Binding-site contacts:
Ligand atom N6 contacts residue GLY422 of chain 11.A at 3.4 Å (h-bond).
Ligand atom C4 contacts residue VAL202 of chain 11.A at 3.7 Å (hydrophobic).
Ligand atom C1' contacts residue PRO203 of chain 11.A at 4.1 Å (hydrophobic).
Ligand atom C4 contacts residue ASP201 of chain 11.A at 3.7 Å.
Ligand atom C5 contacts residue SER415 of chain 11.A at 4.1 Å.
Ligand atom C4 contacts residue PRO203 of chain 11.A at 4.2 Å (hydrophobic).
Ligand atom C2' contacts residue PRO203 of chain 11.A at 3.3 Å (hydrophobic).
Ligand atom N3 contacts residue PRO414 of chain 11.A at 4.2 Å.
Ligand atom C6 contacts residue GLY422 of chain 11.A at 3.8 Å.
Ligand atom N6 contacts residue GLY420 of chain 11.A at 3.7 Å.
Ligand atom C2 contacts residue VAL202 of chain 11.A at 4.2 Å (hydrophobic).
Ligand atom C8 contacts residue HIS413 of chain 11.A at 3.8 Å.
Ligand atom C5 contacts residue ARG91 of chain 11.A at 4.1 Å.
Ligand atom C2' contacts residue HIS413 of chain 11.A at 3.8 Å.
Ligand atom C5 contacts residue ASP201 of chain 11.A at 4.1 Å.
Ligand atom N3 contacts residue ASP201 of chain 11.A at 4.1 Å.
Ligand atom C5 contacts residue PRO203 of chain 11.A at 4.0 Å (hydrophobic).
Ligand atom N7 contacts residue ASN392 of chain 11.A at 4.2 Å.
Ligand atom C5 contacts residue VAL202 of chain 11.A at 3.6 Å (hydrophobic).
Ligand atom C2 contacts residue PRO203 of chain 11.A at 3.9 Å (hydrophobic).
Ligand atom N6 contacts residue SER415 of chain 11.A at 3.6 Å (h-bond).
Ligand atom C6 contacts residue VAL202 of chain 11.A at 4.2 Å (hydrophobic).
Ligand atom N7 contacts residue HIS413 of chain 11.A at 4.1 Å.
Ligand atom N1 contacts residue GLY422 of chain 11.A at 3.0 Å (h-bond).
Ligand atom C5 contacts residue PRO203 of chain 11.A at 3.9 Å (hydrophobic).
Ligand atom N4 contacts residue ASP201 of chain 11.A at 2.5 Å.
Ligand atom OP2 contacts residue ASP409 of chain 20.A at 3.2 Å (salt-bridge).
Ligand atom C6 contacts residue SER415 of chain 11.A at 4.1 Å.
Ligand atom C6 contacts residue PRO203 of chain 11.A at 4.0 Å (hydrophobic).
Ligand atom N7 contacts residue PRO203 of chain 11.A at 4.2 Å.
Ligand atom C2 contacts residue GLY422 of chain 11.A at 3.2 Å.
Ligand atom N1 contacts residue PRO203 of chain 11.A at 4.2 Å.
Ligand atom C2' contacts residue PRO414 of chain 11.A at 3.8 Å (hydrophobic).
Ligand atom N1 contacts residue VAL202 of chain 11.A at 3.6 Å.
Ligand atom N6 contacts residue PHE421 of chain 11.A at 3.9 Å.
Ligand atom N1 contacts residue PRO203 of chain 11.A at 3.8 Å.
Ligand atom N7 contacts residue SER415 of chain 11.A at 4.0 Å.
Ligand atom N4 contacts residue VAL202 of chain 11.A at 2.9 Å (h-bond).
Ligand atom C4 contacts residue PRO203 of chain 11.A at 4.1 Å (hydrophobic).
Ligand atom C6 contacts residue PRO203 of chain 11.A at 4.0 Å (hydrophobic).

Sequence of chain 20.A:
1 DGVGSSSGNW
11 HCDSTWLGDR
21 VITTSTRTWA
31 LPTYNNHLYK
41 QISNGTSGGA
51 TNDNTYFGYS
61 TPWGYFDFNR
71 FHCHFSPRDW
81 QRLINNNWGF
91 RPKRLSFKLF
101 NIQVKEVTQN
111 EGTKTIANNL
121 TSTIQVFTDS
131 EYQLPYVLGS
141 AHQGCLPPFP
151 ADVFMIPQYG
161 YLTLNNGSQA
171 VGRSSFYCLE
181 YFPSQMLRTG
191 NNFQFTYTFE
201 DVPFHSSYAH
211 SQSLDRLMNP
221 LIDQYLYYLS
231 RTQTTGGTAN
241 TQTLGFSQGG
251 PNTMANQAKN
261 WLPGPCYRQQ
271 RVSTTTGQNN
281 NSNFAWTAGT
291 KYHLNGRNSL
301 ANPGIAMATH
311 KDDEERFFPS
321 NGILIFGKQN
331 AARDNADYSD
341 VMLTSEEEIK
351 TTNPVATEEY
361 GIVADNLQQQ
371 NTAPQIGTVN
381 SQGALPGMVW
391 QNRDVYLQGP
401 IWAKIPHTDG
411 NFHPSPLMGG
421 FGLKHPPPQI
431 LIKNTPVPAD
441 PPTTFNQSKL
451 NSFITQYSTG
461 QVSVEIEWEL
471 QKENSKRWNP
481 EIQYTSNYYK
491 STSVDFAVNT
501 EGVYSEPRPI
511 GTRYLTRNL

This protein binds this small molecule.
Small molecule (SMILES): Nc1ccn([C@H]2C[C@H](O[P](=O)(O)OC[C@H]3O[C@@H](n4cnc5c(N)ncnc54)C[C@@H]3O)[C@@H](COP(=O)(O)O)O2)c(=O)n1

Sequence of chain 11.A:
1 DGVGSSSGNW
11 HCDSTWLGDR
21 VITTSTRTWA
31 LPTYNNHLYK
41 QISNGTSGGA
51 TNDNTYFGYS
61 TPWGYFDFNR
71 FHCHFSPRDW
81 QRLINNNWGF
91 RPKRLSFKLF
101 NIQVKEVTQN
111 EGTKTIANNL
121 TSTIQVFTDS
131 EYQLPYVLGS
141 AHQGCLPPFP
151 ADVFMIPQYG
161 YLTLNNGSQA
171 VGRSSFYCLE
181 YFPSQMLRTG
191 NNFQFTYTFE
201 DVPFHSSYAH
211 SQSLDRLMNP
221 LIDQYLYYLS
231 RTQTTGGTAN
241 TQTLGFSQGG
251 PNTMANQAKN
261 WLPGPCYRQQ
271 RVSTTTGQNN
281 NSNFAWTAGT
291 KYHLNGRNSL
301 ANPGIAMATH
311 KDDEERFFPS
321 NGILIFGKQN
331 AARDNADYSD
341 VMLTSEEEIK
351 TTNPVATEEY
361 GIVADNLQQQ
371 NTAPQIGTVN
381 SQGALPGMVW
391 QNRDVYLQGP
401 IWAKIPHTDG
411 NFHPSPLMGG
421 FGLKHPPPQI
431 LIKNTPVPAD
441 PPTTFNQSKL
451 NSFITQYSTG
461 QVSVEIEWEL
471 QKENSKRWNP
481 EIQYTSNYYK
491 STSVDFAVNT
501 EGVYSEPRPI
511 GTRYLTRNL